Sequence of chain 1.A:
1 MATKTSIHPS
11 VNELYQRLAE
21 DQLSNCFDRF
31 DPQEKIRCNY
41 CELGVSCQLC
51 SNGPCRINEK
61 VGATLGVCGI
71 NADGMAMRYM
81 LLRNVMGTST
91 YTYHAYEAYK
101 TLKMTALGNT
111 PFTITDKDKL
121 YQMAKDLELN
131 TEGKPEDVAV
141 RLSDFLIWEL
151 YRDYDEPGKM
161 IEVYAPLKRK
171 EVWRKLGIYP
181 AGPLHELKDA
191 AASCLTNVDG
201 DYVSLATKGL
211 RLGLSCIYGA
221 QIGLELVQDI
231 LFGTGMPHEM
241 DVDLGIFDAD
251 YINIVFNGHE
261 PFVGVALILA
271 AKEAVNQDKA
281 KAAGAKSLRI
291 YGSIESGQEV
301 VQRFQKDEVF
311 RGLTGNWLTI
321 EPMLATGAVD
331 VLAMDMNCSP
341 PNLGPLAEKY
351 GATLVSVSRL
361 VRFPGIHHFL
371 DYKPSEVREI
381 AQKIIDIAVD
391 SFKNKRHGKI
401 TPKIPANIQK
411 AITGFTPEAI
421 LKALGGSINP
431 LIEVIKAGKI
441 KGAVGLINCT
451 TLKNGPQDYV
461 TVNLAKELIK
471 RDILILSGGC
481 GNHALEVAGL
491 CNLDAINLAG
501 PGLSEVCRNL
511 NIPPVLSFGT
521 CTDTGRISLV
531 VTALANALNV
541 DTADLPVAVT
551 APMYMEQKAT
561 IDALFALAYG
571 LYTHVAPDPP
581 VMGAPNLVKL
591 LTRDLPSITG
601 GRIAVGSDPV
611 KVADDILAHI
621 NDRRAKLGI

This protein binds this small molecule.
Small molecule (SMILES): C[C@@H](O)[C@@H](C)O

Binding-site contacts:
Ligand atom O5 contacts residue VAL203 of chain 1.A at 4.4 Å.
Ligand atom C2 contacts residue VAL203 of chain 1.A at 3.5 Å (hydrophobic).
Ligand atom C1 contacts residue ILE598 of chain 1.A at 3.7 Å (hydrophobic).
Ligand atom C1 contacts residue VAL203 of chain 1.A at 3.8 Å (hydrophobic).
Ligand atom C3 contacts residue VAL203 of chain 1.A at 4.4 Å (hydrophobic).
Ligand atom C4 contacts residue THR207 of chain 1.A at 3.4 Å.
Ligand atom C2 contacts residue THR207 of chain 1.A at 3.8 Å.
Ligand atom C2 contacts residue ILE598 of chain 1.A at 4.3 Å (hydrophobic).
Ligand atom O5 contacts residue ILE598 of chain 1.A at 3.6 Å.
Ligand atom C4 contacts residue ILE598 of chain 1.A at 4.1 Å (hydrophobic).
Ligand atom C3 contacts residue THR207 of chain 1.A at 3.4 Å.
Ligand atom O5 contacts residue THR207 of chain 1.A at 4.1 Å.
Ligand atom O5 contacts residue LEU590 of chain 1.A at 4.2 Å.